A protein and the small-molecule ligand that binds it are described below.
Small molecule (SMILES): CC(=O)N[C@@H]1[C@@H](O)[C@H](O)[C@@H](CO)O[C@H]1O

Sequence of chain 1.I:
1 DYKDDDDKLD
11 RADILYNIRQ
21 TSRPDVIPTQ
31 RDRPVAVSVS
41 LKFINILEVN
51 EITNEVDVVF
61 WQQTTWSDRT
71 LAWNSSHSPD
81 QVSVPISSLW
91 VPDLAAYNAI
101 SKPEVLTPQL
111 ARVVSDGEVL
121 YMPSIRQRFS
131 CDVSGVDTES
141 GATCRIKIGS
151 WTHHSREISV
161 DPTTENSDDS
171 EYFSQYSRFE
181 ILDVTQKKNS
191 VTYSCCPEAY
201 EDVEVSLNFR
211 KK

Binding-site contacts:
Ligand atom C1 contacts residue SER76 of chain 1.I at 3.4 Å.
Ligand atom C7 contacts residue ASN74 of chain 1.I at 3.3 Å.
Ligand atom C2 contacts residue ASN74 of chain 1.I at 2.7 Å.
Ligand atom N2 contacts residue ASN74 of chain 1.I at 3.0 Å (h-bond).
Ligand atom O5 contacts residue ASN74 of chain 1.I at 2.5 Å (h-bond).
Ligand atom C8 contacts residue ASN74 of chain 1.I at 4.4 Å.
Ligand atom C3 contacts residue ASN74 of chain 1.I at 3.8 Å.
Ligand atom C5 contacts residue SER76 of chain 1.I at 4.2 Å.
Ligand atom O5 contacts residue SER76 of chain 1.I at 3.9 Å.
Ligand atom O7 contacts residue SER76 of chain 1.I at 3.8 Å.
Ligand atom C1 contacts residue ASN74 of chain 1.I at 1.4 Å.
Ligand atom C5 contacts residue ASN74 of chain 1.I at 3.5 Å.
Ligand atom C4 contacts residue ASN74 of chain 1.I at 4.2 Å.
Ligand atom O7 contacts residue ASN74 of chain 1.I at 3.2 Å (h-bond).